Binding-site contacts:
Ligand atom C2 contacts residue PHE408 of chain 1.F at 3.6 Å (hydrophobic).
Ligand atom C5 contacts residue HIS521 of chain 1.F at 3.8 Å.
Ligand atom C1 contacts residue PHE408 of chain 1.F at 3.5 Å (hydrophobic).
Ligand atom CA contacts residue LEU247 of chain 1.F at 3.5 Å (hydrophobic).
Ligand atom C2 contacts residue GLY125 of chain 1.F at 3.9 Å.
Ligand atom O2A contacts residue SER409 of chain 1.F at 3.5 Å (h-bond).
Ligand atom C4 contacts residue SER218 of chain 1.F at 3.2 Å.
Ligand atom C5 contacts residue SER218 of chain 1.F at 3.5 Å.
Ligand atom O1A contacts residue ALA250 of chain 1.F at 3.7 Å.
Ligand atom C3 contacts residue GLY125 of chain 1.F at 3.3 Å.
Ligand atom O2B contacts residue GLU219 of chain 1.F at 3.0 Å (salt-bridge).
Ligand atom CA contacts residue SER409 of chain 1.F at 3.4 Å.
Ligand atom C1 contacts residue PHE488 of chain 1.F at 3.9 Å (hydrophobic).
Ligand atom O2B contacts residue SER124 of chain 1.F at 3.6 Å.
Ligand atom CA contacts residue PHE408 of chain 1.F at 3.8 Å (hydrophobic).
Ligand atom C8 contacts residue SER124 of chain 1.F at 3.0 Å.
Ligand atom C4 contacts residue GLY125 of chain 1.F at 3.8 Å.
Ligand atom C7 contacts residue SER124 of chain 1.F at 3.8 Å.
Ligand atom C6 contacts residue PHE408 of chain 1.F at 3.5 Å (hydrophobic).
Ligand atom C7 contacts residue HIS521 of chain 1.F at 3.5 Å.
Ligand atom N1B contacts residue SER218 of chain 1.F at 2.7 Å (h-bond).
Ligand atom CB contacts residue GLY125 of chain 1.F at 3.3 Å.
Ligand atom C6 contacts residue PHE488 of chain 1.F at 3.8 Å (hydrophobic).
Ligand atom O2A contacts residue PHE408 of chain 1.F at 3.8 Å.
Ligand atom C2 contacts residue LEU247 of chain 1.F at 3.7 Å (hydrophobic).
Ligand atom CB contacts residue HIS521 of chain 1.F at 3.8 Å.
Ligand atom N1B contacts residue HIS521 of chain 1.F at 2.8 Å (h-bond).
Ligand atom O2B contacts residue SER218 of chain 1.F at 3.0 Å (h-bond).
Ligand atom O2B contacts residue GLY125 of chain 1.F at 2.6 Å (h-bond).
Ligand atom C5 contacts residue PHE408 of chain 1.F at 3.8 Å (hydrophobic).
Ligand atom C5 contacts residue TRP390 of chain 1.F at 3.6 Å (hydrophobic).
Ligand atom O2A contacts residue LEU247 of chain 1.F at 3.5 Å.
Ligand atom C6 contacts residue TRP390 of chain 1.F at 3.6 Å (hydrophobic).
Ligand atom CB contacts residue SER218 of chain 1.F at 2.7 Å.
Ligand atom C8 contacts residue SER218 of chain 1.F at 3.9 Å.
Ligand atom C1 contacts residue LEU247 of chain 1.F at 3.8 Å (hydrophobic).
Ligand atom CB contacts residue GLU219 of chain 1.F at 3.7 Å.
Ligand atom O1A contacts residue SER409 of chain 1.F at 2.6 Å (h-bond).
Ligand atom C7 contacts residue SER218 of chain 1.F at 3.9 Å.
Ligand atom O1A contacts residue ARG404 of chain 1.F at 2.8 Å (salt-bridge).

Sequence of chain 1.F:
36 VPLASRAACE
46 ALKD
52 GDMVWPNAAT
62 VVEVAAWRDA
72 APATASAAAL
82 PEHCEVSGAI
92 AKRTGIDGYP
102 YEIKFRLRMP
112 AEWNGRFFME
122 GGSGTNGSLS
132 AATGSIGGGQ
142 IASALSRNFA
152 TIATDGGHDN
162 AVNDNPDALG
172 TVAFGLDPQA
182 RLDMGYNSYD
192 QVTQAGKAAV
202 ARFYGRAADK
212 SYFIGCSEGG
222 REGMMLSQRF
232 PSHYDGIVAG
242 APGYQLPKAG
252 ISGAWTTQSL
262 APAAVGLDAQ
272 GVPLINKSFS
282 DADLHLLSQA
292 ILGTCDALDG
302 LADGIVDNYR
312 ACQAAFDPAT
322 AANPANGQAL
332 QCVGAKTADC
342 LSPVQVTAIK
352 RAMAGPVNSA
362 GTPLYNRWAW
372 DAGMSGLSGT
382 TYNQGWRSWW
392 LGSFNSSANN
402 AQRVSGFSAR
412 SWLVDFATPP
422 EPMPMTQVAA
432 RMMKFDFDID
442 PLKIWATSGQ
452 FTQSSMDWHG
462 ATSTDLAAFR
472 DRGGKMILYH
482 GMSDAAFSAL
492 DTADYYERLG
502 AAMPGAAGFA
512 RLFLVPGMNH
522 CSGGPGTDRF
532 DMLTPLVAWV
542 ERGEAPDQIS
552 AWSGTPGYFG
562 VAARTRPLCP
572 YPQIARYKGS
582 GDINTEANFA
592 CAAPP

The small molecule below binds the protein below.
Small molecule (SMILES): O=C(O)c1ccc(C(=O)NCCO)cc1